Binding-site contacts:
Ligand atom C8 contacts residue ILE392 of chain 2.A at 4.1 Å (hydrophobic).
Ligand atom C5 contacts residue ASN65 of chain 2.A at 3.6 Å.
Ligand atom C8 contacts residue ILE361 of chain 2.A at 4.0 Å (hydrophobic).
Ligand atom C1 contacts residue ASN65 of chain 2.A at 1.4 Å.
Ligand atom N2 contacts residue ASN65 of chain 2.A at 2.6 Å (h-bond).
Ligand atom N2 contacts residue ILE361 of chain 2.A at 4.1 Å.
Ligand atom C3 contacts residue ASN65 of chain 2.A at 3.6 Å.
Ligand atom O7 contacts residue LYS62 of chain 2.A at 4.2 Å.
Ligand atom O5 contacts residue ASN65 of chain 2.A at 2.4 Å (h-bond).
Ligand atom C7 contacts residue ILE361 of chain 2.A at 4.2 Å (hydrophobic).
Ligand atom C4 contacts residue ASN65 of chain 2.A at 4.0 Å.
Ligand atom O7 contacts residue ASN65 of chain 2.A at 3.1 Å (h-bond).
Ligand atom C7 contacts residue ASN65 of chain 2.A at 3.2 Å.
Ligand atom C8 contacts residue ASN65 of chain 2.A at 4.5 Å.
Ligand atom C2 contacts residue ASN65 of chain 2.A at 2.2 Å.

This protein binds this small molecule.
Small molecule (SMILES): CC(=O)N[C@@H]1[C@@H](O)[C@H](O)[C@@H](CO)O[C@H]1O

Sequence of chain 2.A:
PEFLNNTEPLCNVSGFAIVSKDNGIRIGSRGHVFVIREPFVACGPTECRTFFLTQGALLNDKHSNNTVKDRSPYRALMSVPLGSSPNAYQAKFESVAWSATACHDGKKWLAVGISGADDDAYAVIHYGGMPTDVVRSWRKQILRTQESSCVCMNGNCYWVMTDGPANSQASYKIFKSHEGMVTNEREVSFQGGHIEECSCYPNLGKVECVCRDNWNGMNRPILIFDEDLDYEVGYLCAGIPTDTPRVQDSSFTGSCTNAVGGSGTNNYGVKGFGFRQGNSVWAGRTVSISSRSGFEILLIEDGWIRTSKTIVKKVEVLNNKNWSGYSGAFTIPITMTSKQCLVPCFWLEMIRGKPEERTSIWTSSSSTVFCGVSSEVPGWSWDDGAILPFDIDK